A small-molecule ligand and the protein it binds are described below.
Small molecule (SMILES): Nc1nc2c(ncn2[C@@H]2O[C@H](CO[P](=O)(O)O[P](=O)(O)NP(=O)(O)O)[C@@H](O)[C@H]2O)c(=O)[nH]1

Sequence of chain 1.J:
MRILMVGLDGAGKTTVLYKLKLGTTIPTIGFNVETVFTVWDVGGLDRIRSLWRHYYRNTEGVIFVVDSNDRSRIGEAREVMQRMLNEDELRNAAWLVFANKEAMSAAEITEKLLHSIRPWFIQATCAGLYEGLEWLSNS

Binding-site contacts:
Ligand atom C2' contacts residue THR26 of chain 1.J at 3.5 Å.
Ligand atom C3' contacts residue THR39 of chain 1.J at 3.5 Å.
Ligand atom O5' contacts residue THR39 of chain 1.J at 3.2 Å (h-bond).
Ligand atom O1A contacts residue THR25 of chain 1.J at 2.5 Å (h-bond).
Ligand atom O2A contacts residue THR25 of chain 1.J at 2.9 Å (h-bond).
Ligand atom PB contacts residue MG1 of chain 1.P at 3.2 Å.
Ligand atom O3A contacts residue GLY23 of chain 1.J at 3.1 Å (h-bond).
Ligand atom O2G contacts residue ILE40 of chain 1.J at 3.5 Å (h-bond).
Ligand atom O1B contacts residue LYS24 of chain 1.J at 2.5 Å (salt-bridge).
Ligand atom O2B contacts residue MG1 of chain 1.P at 2.1 Å.
Ligand atom O3G contacts residue LYS24 of chain 1.J at 2.8 Å (salt-bridge).
Ligand atom N3B contacts residue MG1 of chain 1.P at 3.2 Å.
Ligand atom O2G contacts residue THR42 of chain 1.J at 2.5 Å (h-bond).
Ligand atom O1A contacts residue THR26 of chain 1.J at 2.8 Å (h-bond).
Ligand atom O1A contacts residue GLY23 of chain 1.J at 3.3 Å.
Ligand atom PG contacts residue MG1 of chain 1.P at 2.8 Å.
Ligand atom O1B contacts residue GLY21 of chain 1.J at 3.2 Å (h-bond).
Ligand atom PA contacts residue THR25 of chain 1.J at 3.1 Å.
Ligand atom O2A contacts residue THR39 of chain 1.J at 3.4 Å (h-bond).
Ligand atom O3G contacts residue GLY64 of chain 1.J at 3.4 Å (h-bond).
Ligand atom O6 contacts residue LYS121 of chain 1.J at 3.3 Å (salt-bridge).
Ligand atom PB contacts residue LYS24 of chain 1.J at 3.5 Å.
Ligand atom O2G contacts residue MG1 of chain 1.P at 2.1 Å.
Ligand atom O1B contacts residue ALA22 of chain 1.J at 3.0 Å (h-bond).
Ligand atom O2A contacts residue MG1 of chain 1.P at 3.3 Å.
Ligand atom O6 contacts residue ASN120 of chain 1.J at 3.0 Å (h-bond).
Ligand atom N1 contacts residue LYS121 of chain 1.J at 3.5 Å.
Ligand atom N7 contacts residue ASN120 of chain 1.J at 3.2 Å (h-bond).
Ligand atom N3B contacts residue GLY21 of chain 1.J at 3.1 Å (h-bond).
Ligand atom O1B contacts residue GLY23 of chain 1.J at 3.2 Å (h-bond).
Ligand atom O6 contacts residue ALA154 of chain 1.J at 2.9 Å (h-bond).
Ligand atom O3G contacts residue MG1 of chain 1.P at 2.8 Å.
Ligand atom O6 contacts residue CYS153 of chain 1.J at 3.5 Å.
Ligand atom N7 contacts residue ALA154 of chain 1.J at 3.5 Å.
Ligand atom O1G contacts residue ASP20 of chain 1.J at 3.2 Å.
Ligand atom O4' contacts residue LYS121 of chain 1.J at 3.3 Å.
Ligand atom O2B contacts residue THR25 of chain 1.J at 3.2 Å (h-bond).
Ligand atom O2G contacts residue PRO41 of chain 1.J at 3.3 Å.
Ligand atom C8 contacts residue THR26 of chain 1.J at 3.4 Å.
Ligand atom C6 contacts residue LYS121 of chain 1.J at 3.4 Å.